Binding-site contacts:
Ligand atom C2 contacts residue GLN459 of chain 1.C at 3.6 Å.
Ligand atom C4 contacts residue GLN459 of chain 1.C at 3.8 Å.
Ligand atom O5 contacts residue GLN459 of chain 1.C at 4.2 Å.
Ligand atom O4 contacts residue GLU492 of chain 1.C at 3.7 Å.
Ligand atom C4 contacts residue GLU492 of chain 1.C at 3.1 Å.
Ligand atom O3 contacts residue LYS462 of chain 1.C at 3.9 Å.
Ligand atom O3 contacts residue ARG488 of chain 1.C at 3.4 Å.
Ligand atom C3 contacts residue GLN459 of chain 1.C at 3.2 Å.
Ligand atom C3 contacts residue GLU492 of chain 1.C at 3.7 Å.
Ligand atom C4 contacts residue ARG488 of chain 1.C at 4.1 Å.
Ligand atom C2 contacts residue GLU492 of chain 1.C at 4.0 Å.
Ligand atom C2 contacts residue GLN459 of chain 1.C at 3.3 Å.
Ligand atom C5 contacts residue GLU492 of chain 1.C at 4.1 Å.
Ligand atom O2 contacts residue GLN459 of chain 1.C at 3.0 Å (h-bond).
Ligand atom C3 contacts residue ARG488 of chain 1.C at 4.4 Å.
Ligand atom O3 contacts residue LYS462 of chain 1.C at 4.4 Å.
Ligand atom O2 contacts residue GLN459 of chain 1.C at 3.7 Å.
Ligand atom O2 contacts residue LYS462 of chain 1.C at 3.3 Å (salt-bridge).
Ligand atom C6 contacts residue GLU492 of chain 1.C at 4.3 Å.
Ligand atom O3 contacts residue GLU492 of chain 1.C at 3.4 Å (salt-bridge).
Ligand atom O5 contacts residue GLU492 of chain 1.C at 4.4 Å.
Ligand atom O4 contacts residue GLN459 of chain 1.C at 3.3 Å (h-bond).
Ligand atom C1 contacts residue GLN459 of chain 1.C at 3.0 Å.
Ligand atom C2 contacts residue VAL458 of chain 1.C at 4.1 Å (hydrophobic).
Ligand atom O4 contacts residue ARG488 of chain 1.C at 3.4 Å (salt-bridge).
Ligand atom O3 contacts residue GLN459 of chain 1.C at 3.4 Å (h-bond).

A protein and the small-molecule ligand that binds it are described below.
Small molecule (SMILES): OC[C@@H]1O[C@](CO)(O[C@H]2O[C@H](CO)[C@@H](O)[C@H](O)[C@H]2O)[C@@H](O)[C@@H]1O

Sequence of chain 1.C:
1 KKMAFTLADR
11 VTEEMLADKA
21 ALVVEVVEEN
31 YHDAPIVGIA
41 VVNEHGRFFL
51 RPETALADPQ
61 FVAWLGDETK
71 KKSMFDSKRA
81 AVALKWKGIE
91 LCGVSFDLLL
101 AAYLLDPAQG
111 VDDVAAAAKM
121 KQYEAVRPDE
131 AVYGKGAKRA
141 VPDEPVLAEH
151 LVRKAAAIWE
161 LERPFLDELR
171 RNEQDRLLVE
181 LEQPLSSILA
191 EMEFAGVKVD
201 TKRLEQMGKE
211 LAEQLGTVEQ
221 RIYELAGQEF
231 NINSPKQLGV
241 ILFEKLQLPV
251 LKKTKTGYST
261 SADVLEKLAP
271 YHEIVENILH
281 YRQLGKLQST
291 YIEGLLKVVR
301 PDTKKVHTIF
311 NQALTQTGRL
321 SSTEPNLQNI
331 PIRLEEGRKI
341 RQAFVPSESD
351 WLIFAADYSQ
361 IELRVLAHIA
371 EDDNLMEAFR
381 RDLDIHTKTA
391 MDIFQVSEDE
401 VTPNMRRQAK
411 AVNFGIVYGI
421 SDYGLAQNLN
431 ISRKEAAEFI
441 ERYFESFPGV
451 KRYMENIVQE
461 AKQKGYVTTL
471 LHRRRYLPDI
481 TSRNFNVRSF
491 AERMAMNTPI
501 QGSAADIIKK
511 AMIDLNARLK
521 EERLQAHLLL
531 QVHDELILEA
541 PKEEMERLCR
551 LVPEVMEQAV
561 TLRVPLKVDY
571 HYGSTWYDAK